Sequence of chain 1.B:
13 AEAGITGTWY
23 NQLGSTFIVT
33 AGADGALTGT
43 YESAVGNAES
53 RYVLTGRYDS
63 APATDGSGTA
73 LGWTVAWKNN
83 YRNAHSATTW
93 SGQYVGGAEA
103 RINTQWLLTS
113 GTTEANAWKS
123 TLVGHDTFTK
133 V

Sequence of chain 4.A:
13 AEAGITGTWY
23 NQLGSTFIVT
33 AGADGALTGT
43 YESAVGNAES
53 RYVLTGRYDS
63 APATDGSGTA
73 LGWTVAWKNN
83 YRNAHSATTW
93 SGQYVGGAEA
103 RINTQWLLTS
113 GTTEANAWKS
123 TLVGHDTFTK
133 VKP

Binding-site contacts:
Ligand atom C10 contacts residue TRP79 of chain 4.A at 3.4 Å (hydrophobic).
Ligand atom C7 contacts residue SER45 of chain 4.A at 3.2 Å.
Ligand atom N1 contacts residue LEU25 of chain 4.A at 3.8 Å.
Ligand atom C10 contacts residue ASN49 of chain 4.A at 3.4 Å.
Ligand atom N2 contacts residue LEU25 of chain 4.A at 3.6 Å.
Ligand atom C6 contacts residue TRP108 of chain 4.A at 3.5 Å (hydrophobic).
Ligand atom C9 contacts residue GLY48 of chain 4.A at 3.9 Å.
Ligand atom C3 contacts residue SER45 of chain 4.A at 3.8 Å.
Ligand atom N3 contacts residue ASN23 of chain 4.A at 3.0 Å (h-bond).
Ligand atom C6 contacts residue THR90 of chain 4.A at 3.8 Å.
Ligand atom C5 contacts residue TRP108 of chain 4.A at 3.9 Å (hydrophobic).
Ligand atom C3 contacts residue ASP128 of chain 4.A at 3.8 Å.
Ligand atom N3 contacts residue ASP128 of chain 4.A at 3.9 Å.
Ligand atom C3 contacts residue TYR43 of chain 4.A at 3.6 Å (hydrophobic).
Ligand atom C3 contacts residue SER27 of chain 4.A at 3.8 Å.
Ligand atom N3 contacts residue SER45 of chain 4.A at 3.8 Å.
Ligand atom C11 contacts residue SER88 of chain 4.A at 3.9 Å.
Ligand atom C8 contacts residue VAL47 of chain 4.A at 3.8 Å (hydrophobic).
Ligand atom N2 contacts residue SER45 of chain 4.A at 3.0 Å (h-bond).
Ligand atom C3 contacts residue LEU25 of chain 4.A at 3.5 Å (hydrophobic).
Ligand atom C9 contacts residue ALA50 of chain 4.A at 3.8 Å (hydrophobic).
Ligand atom N3 contacts residue TYR43 of chain 4.A at 2.7 Å (h-bond).
Ligand atom N1 contacts residue TRP92 of chain 4.A at 3.7 Å.
Ligand atom C9 contacts residue TRP79 of chain 4.A at 3.8 Å (hydrophobic).
Ligand atom S1 contacts residue TRP79 of chain 4.A at 3.7 Å.
Ligand atom N2 contacts residue VAL47 of chain 4.A at 3.5 Å.
Ligand atom C4 contacts residue VAL47 of chain 4.A at 3.6 Å (hydrophobic).
Ligand atom C9 contacts residue VAL47 of chain 4.A at 3.4 Å (hydrophobic).
Ligand atom S1 contacts residue THR90 of chain 4.A at 3.4 Å (h-bond).
Ligand atom C4 contacts residue TRP120 of chain 1.B at 3.8 Å (hydrophobic).
Ligand atom C8 contacts residue TRP79 of chain 4.A at 3.8 Å (hydrophobic).
Ligand atom O12 contacts residue SER88 of chain 4.A at 2.8 Å (h-bond).
Ligand atom N1 contacts residue ASP128 of chain 4.A at 3.0 Å (salt-bridge).
Ligand atom O12 contacts residue ALA86 of chain 4.A at 3.8 Å.
Ligand atom O11 contacts residue GLY48 of chain 4.A at 3.3 Å.
Ligand atom C2 contacts residue TRP120 of chain 1.B at 3.7 Å (hydrophobic).
Ligand atom N3 contacts residue SER27 of chain 4.A at 2.8 Å (h-bond).
Ligand atom O11 contacts residue ASN49 of chain 4.A at 2.8 Å (h-bond).
Ligand atom C11 contacts residue ASN49 of chain 4.A at 3.6 Å.
Ligand atom C7 contacts residue VAL47 of chain 4.A at 3.1 Å (hydrophobic).

This protein binds this small molecule.
Small molecule (SMILES): N=C1N[C@H]2[C@H](CS[C@H]2CCCCC(=O)O)N1